A small-molecule ligand and the protein it binds are described below.
Small molecule (SMILES): CC(=O)N[C@H]1[C@H](O[C@H]2[C@H](O)[C@@H](NC(C)=O)CO[C@@H]2CO)O[C@H](CO)[C@@H](O[C@@H]2O[C@H](CO)[C@@H](O)[C@H](O)[C@@H]2O)[C@@H]1O

Sequence of chain 1.E:
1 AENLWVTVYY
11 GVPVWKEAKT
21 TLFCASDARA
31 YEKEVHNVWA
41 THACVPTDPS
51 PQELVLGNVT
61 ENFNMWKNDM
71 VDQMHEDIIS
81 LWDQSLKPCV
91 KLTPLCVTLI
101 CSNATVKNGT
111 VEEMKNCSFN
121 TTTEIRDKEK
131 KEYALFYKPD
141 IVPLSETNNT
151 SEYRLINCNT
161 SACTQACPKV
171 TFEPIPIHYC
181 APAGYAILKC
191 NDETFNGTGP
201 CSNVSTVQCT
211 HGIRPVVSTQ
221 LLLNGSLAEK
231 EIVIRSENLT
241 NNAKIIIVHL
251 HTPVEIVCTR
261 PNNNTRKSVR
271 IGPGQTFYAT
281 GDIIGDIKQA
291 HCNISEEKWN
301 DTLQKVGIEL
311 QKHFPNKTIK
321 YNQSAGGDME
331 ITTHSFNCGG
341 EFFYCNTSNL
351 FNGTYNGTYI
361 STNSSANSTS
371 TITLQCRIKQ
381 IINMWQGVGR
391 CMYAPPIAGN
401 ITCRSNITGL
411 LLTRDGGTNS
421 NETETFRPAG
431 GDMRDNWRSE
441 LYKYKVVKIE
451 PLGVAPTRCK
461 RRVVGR

Binding-site contacts:
Ligand atom C1 contacts residue ASN293 of chain 1.E at 1.4 Å.
Ligand atom C1 contacts residue THR371 of chain 1.E at 4.1 Å.
Ligand atom C1 contacts residue HIS291 of chain 1.E at 3.5 Å.
Ligand atom C7 contacts residue HIS291 of chain 1.E at 4.0 Å.
Ligand atom C2 contacts residue ASN293 of chain 1.E at 2.5 Å.
Ligand atom C3 contacts residue ASN293 of chain 1.E at 3.8 Å.
Ligand atom C6 contacts residue THR373 of chain 1.E at 4.0 Å.
Ligand atom C8 contacts residue HIS291 of chain 1.E at 4.0 Å.
Ligand atom N2 contacts residue ASN293 of chain 1.E at 3.0 Å (h-bond).
Ligand atom O7 contacts residue ASN293 of chain 1.E at 4.5 Å.
Ligand atom C5 contacts residue ASN293 of chain 1.E at 3.6 Å.
Ligand atom O5 contacts residue THR371 of chain 1.E at 3.0 Å (h-bond).
Ligand atom C5 contacts residue THR373 of chain 1.E at 3.9 Å.
Ligand atom O6 contacts residue SER370 of chain 1.E at 4.4 Å.
Ligand atom C2 contacts residue HIS291 of chain 1.E at 3.8 Å.
Ligand atom C4 contacts residue ASN293 of chain 1.E at 4.2 Å.
Ligand atom O5 contacts residue ASN293 of chain 1.E at 2.3 Å (h-bond).
Ligand atom C5 contacts residue THR371 of chain 1.E at 3.9 Å.
Ligand atom O5 contacts residue THR373 of chain 1.E at 3.7 Å.
Ligand atom C1 contacts residue THR373 of chain 1.E at 4.3 Å.
Ligand atom N2 contacts residue HIS291 of chain 1.E at 3.1 Å (h-bond).
Ligand atom O6 contacts residue THR371 of chain 1.E at 2.8 Å (h-bond).
Ligand atom C6 contacts residue THR371 of chain 1.E at 3.6 Å.
Ligand atom C8 contacts residue THR259 of chain 1.E at 3.4 Å.
Ligand atom C7 contacts residue ASN293 of chain 1.E at 4.0 Å.